Binding-site contacts:
Ligand atom C1 contacts residue GLN375 of chain 1.A at 4.0 Å.
Ligand atom C6 contacts residue SER381 of chain 1.A at 4.1 Å.
Ligand atom C5 contacts residue ILE382 of chain 1.A at 4.2 Å (hydrophobic).
Ligand atom O5 contacts residue ILE382 of chain 1.A at 3.3 Å.
Ligand atom C5 contacts residue SER381 of chain 1.A at 3.6 Å.
Ligand atom C6 contacts residue ILE382 of chain 1.A at 3.9 Å (hydrophobic).
Ligand atom C7 contacts residue GLN375 of chain 1.A at 4.4 Å.
Ligand atom C2 contacts residue GLN375 of chain 1.A at 4.2 Å.
Ligand atom O6 contacts residue GLU385 of chain 1.A at 3.7 Å.
Ligand atom O7 contacts residue LYS374 of chain 1.A at 3.9 Å.
Ligand atom C6 contacts residue TYR371 of chain 1.A at 4.3 Å (hydrophobic).
Ligand atom C4 contacts residue ASN379 of chain 1.A at 4.2 Å.
Ligand atom O7 contacts residue GLN375 of chain 1.A at 3.3 Å.
Ligand atom O6 contacts residue SER381 of chain 1.A at 3.5 Å (h-bond).
Ligand atom O5 contacts residue GLN375 of chain 1.A at 4.4 Å.
Ligand atom O5 contacts residue SER381 of chain 1.A at 3.4 Å (h-bond).
Ligand atom C1 contacts residue SER381 of chain 1.A at 3.5 Å.
Ligand atom O5 contacts residue ASN379 of chain 1.A at 2.3 Å (h-bond).
Ligand atom C1 contacts residue ASN379 of chain 1.A at 1.4 Å.
Ligand atom C5 contacts residue ASN379 of chain 1.A at 3.6 Å.
Ligand atom C7 contacts residue ASN379 of chain 1.A at 3.6 Å.
Ligand atom C3 contacts residue ASN379 of chain 1.A at 3.8 Å.
Ligand atom O6 contacts residue ILE382 of chain 1.A at 3.8 Å.
Ligand atom O7 contacts residue ASN379 of chain 1.A at 3.9 Å.
Ligand atom N2 contacts residue ASN379 of chain 1.A at 3.0 Å (h-bond).
Ligand atom C2 contacts residue ASN379 of chain 1.A at 2.5 Å.
Ligand atom C1 contacts residue ILE382 of chain 1.A at 4.2 Å (hydrophobic).

Sequence of chain 1.A:
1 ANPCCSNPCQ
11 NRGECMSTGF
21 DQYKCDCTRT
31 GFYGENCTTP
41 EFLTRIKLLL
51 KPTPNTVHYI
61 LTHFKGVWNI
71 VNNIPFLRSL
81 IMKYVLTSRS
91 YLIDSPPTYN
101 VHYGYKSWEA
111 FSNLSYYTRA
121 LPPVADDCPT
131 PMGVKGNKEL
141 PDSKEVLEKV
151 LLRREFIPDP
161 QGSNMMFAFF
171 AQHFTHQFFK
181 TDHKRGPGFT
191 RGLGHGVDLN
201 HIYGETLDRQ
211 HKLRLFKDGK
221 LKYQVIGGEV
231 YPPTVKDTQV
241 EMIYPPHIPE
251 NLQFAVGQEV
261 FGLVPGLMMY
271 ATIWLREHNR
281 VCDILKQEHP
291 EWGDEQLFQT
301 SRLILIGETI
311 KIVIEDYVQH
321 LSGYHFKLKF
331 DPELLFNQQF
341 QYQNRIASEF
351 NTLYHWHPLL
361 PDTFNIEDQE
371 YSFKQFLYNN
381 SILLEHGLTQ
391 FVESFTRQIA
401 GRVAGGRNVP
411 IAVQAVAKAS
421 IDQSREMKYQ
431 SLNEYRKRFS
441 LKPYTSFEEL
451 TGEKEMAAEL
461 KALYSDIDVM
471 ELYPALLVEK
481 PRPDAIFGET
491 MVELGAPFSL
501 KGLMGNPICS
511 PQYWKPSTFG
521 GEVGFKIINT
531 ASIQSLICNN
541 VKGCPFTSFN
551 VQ

The protein below binds the small molecule below.
Small molecule (SMILES): CC(=O)N[C@@H]1[C@@H](O)[C@H](O)[C@@H](CO)O[C@H]1O